Binding-site contacts:
Ligand atom CAR contacts residue HIS355 of chain 1.A at 3.6 Å.
Ligand atom CAT contacts residue ALA322 of chain 1.A at 3.2 Å (hydrophobic).
Ligand atom C contacts residue GLN249 of chain 1.A at 3.5 Å.
Ligand atom CBD contacts residue GLU352 of chain 1.A at 3.5 Å.
Ligand atom O3 contacts residue TYR491 of chain 1.A at 2.9 Å (h-bond).
Ligand atom OAI contacts residue SER323 of chain 1.A at 3.2 Å.
Ligand atom CAT contacts residue HIS321 of chain 1.A at 3.6 Å.
Ligand atom NAD contacts residue LYS479 of chain 1.A at 2.9 Å (salt-bridge).
Ligand atom CAX contacts residue ALA324 of chain 1.A at 3.6 Å (hydrophobic).
Ligand atom OAH contacts residue TYR491 of chain 1.A at 3.3 Å (h-bond).
Ligand atom NAD contacts residue HIS481 of chain 1.A at 3.4 Å.
Ligand atom O4 contacts residue ZN1 of chain 1.D at 2.6 Å.
Ligand atom OAG contacts residue PHE359 of chain 1.A at 3.3 Å.
Ligand atom CBG contacts residue ALA322 of chain 1.A at 3.5 Å (hydrophobic).
Ligand atom CAA contacts residue ALA324 of chain 1.A at 3.6 Å (hydrophobic).
Ligand atom CAB contacts residue GLU352 of chain 1.A at 3.5 Å.
Ligand atom OAH contacts residue HIS481 of chain 1.A at 3.0 Å (h-bond).
Ligand atom CAT contacts residue GLU352 of chain 1.A at 3.4 Å.
Ligand atom CBA contacts residue HIS321 of chain 1.A at 3.7 Å.
Ligand atom NAD contacts residue GLN249 of chain 1.A at 3.1 Å (h-bond).
Ligand atom NAD contacts residue TYR488 of chain 1.A at 2.6 Å (h-bond).
Ligand atom CAN contacts residue VAL486 of chain 1.A at 3.5 Å (hydrophobic).
Ligand atom O3 contacts residue GLU379 of chain 1.A at 3.0 Å (salt-bridge).
Ligand atom P1 contacts residue ZN1 of chain 1.D at 2.8 Å.
Ligand atom CB contacts residue TYR491 of chain 1.A at 3.7 Å (hydrophobic).
Ligand atom N contacts residue TYR491 of chain 1.A at 3.6 Å.
Ligand atom OAI contacts residue ALA324 of chain 1.A at 3.0 Å (h-bond).
Ligand atom CA contacts residue TYR491 of chain 1.A at 3.5 Å (hydrophobic).
Ligand atom OAH contacts residue HIS321 of chain 1.A at 2.9 Å (h-bond).
Ligand atom CAS contacts residue TYR491 of chain 1.A at 3.6 Å (hydrophobic).
Ligand atom CBF contacts residue ALA324 of chain 1.A at 3.7 Å (hydrophobic).
Ligand atom O4 contacts residue GLU352 of chain 1.A at 2.6 Å (salt-bridge).
Ligand atom C contacts residue TYR488 of chain 1.A at 3.5 Å (hydrophobic).
Ligand atom O4 contacts residue HIS355 of chain 1.A at 3.2 Å (h-bond).
Ligand atom O4 contacts residue HIS351 of chain 1.A at 3.3 Å (h-bond).
Ligand atom O3 contacts residue HIS351 of chain 1.A at 3.2 Å (h-bond).
Ligand atom O3 contacts residue HIS355 of chain 1.A at 3.5 Å (h-bond).
Ligand atom O3 contacts residue ZN1 of chain 1.D at 1.9 Å.
Ligand atom CAO contacts residue TYR480 of chain 1.A at 3.6 Å (hydrophobic).
Ligand atom NAU contacts residue ALA324 of chain 1.A at 2.8 Å (h-bond).

Sequence of chain 1.A:
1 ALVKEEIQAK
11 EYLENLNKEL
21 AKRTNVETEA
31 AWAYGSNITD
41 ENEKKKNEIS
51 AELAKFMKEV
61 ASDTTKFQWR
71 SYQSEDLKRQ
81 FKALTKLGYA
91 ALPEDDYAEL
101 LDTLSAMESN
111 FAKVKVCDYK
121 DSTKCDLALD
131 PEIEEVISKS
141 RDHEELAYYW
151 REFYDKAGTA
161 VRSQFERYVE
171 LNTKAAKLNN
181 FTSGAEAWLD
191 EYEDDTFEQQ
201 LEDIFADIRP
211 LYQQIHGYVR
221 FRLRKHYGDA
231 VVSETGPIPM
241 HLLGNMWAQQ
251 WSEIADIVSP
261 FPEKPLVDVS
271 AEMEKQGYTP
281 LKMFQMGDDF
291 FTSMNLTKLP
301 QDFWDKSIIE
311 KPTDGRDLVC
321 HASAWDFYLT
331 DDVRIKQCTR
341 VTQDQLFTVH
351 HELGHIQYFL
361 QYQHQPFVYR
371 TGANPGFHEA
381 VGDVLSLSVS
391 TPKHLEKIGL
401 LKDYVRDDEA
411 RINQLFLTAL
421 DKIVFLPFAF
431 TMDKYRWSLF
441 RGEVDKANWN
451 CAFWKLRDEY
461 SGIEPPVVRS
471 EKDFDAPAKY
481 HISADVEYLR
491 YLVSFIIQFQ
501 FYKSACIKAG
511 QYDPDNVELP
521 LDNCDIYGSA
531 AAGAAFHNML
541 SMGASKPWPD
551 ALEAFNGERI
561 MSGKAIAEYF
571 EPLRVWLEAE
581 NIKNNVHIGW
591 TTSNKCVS

This protein binds this small molecule.
Small molecule (SMILES): CC(=O)N[C@@H](CC(=O)O)C(=O)N[C@@H](Cc1ccccc1)[P](=O)(O)C[C@@H](C)C(=O)N[C@@H](C)C(N)=O